Binding-site contacts:
Ligand atom OH contacts residue ALA136 of chain 1.A at 3.2 Å (h-bond).
Ligand atom CZ contacts residue GLY158 of chain 1.A at 3.8 Å.
Ligand atom CD1 contacts residue PRO138 of chain 1.A at 3.5 Å (hydrophobic).
Ligand atom N contacts residue GOL1 of chain 1.O at 2.4 Å (h-bond).
Ligand atom CD1 contacts residue GLU137 of chain 1.A at 3.6 Å.
Ligand atom CB contacts residue GLU137 of chain 1.A at 3.9 Å.
Ligand atom CB contacts residue LEU1 of chain 1.J at 0.8 Å (hydrophobic).
Ligand atom CA contacts residue SER141 of chain 1.A at 2.4 Å.
Ligand atom CA contacts residue GOL1 of chain 1.O at 3.7 Å.
Ligand atom OXT contacts residue LEU1 of chain 1.J at 0.0 Å (h-bond).
Ligand atom C contacts residue HIS33 of chain 1.A at 3.7 Å.
Ligand atom OH contacts residue SER159 of chain 1.A at 3.3 Å.
Ligand atom CG contacts residue LEU1 of chain 1.J at 1.0 Å (hydrophobic).
Ligand atom OXT contacts residue SER141 of chain 1.A at 2.3 Å (h-bond).
Ligand atom OH contacts residue GLY160 of chain 1.A at 3.0 Å (h-bond).
Ligand atom OH contacts residue LEU1 of chain 1.J at 3.4 Å.
Ligand atom O contacts residue ASP140 of chain 1.A at 3.8 Å.
Ligand atom CD2 contacts residue GLY157 of chain 1.A at 3.8 Å.
Ligand atom O contacts residue PRO138 of chain 1.A at 3.7 Å.
Ligand atom CA contacts residue LEU1 of chain 1.J at 0.1 Å (hydrophobic).
Ligand atom CD2 contacts residue ALA136 of chain 1.A at 3.5 Å (hydrophobic).
Ligand atom CE1 contacts residue LEU1 of chain 1.J at 2.1 Å (hydrophobic).
Ligand atom CA contacts residue PRO138 of chain 1.A at 3.8 Å (hydrophobic).
Ligand atom OH contacts residue GLY158 of chain 1.A at 3.5 Å.
Ligand atom O contacts residue LEU1 of chain 1.J at 0.0 Å (h-bond).
Ligand atom O contacts residue SER141 of chain 1.A at 2.5 Å (h-bond).
Ligand atom C contacts residue SER141 of chain 1.A at 1.6 Å.
Ligand atom O contacts residue GLY139 of chain 1.A at 2.8 Å (h-bond).
Ligand atom CE2 contacts residue ALA136 of chain 1.A at 3.5 Å (hydrophobic).
Ligand atom CD1 contacts residue LEU1 of chain 1.J at 1.8 Å (hydrophobic).
Ligand atom CE2 contacts residue GLY158 of chain 1.A at 3.7 Å.
Ligand atom N contacts residue LEU1 of chain 1.J at 0.0 Å (h-bond).
Ligand atom C contacts residue LEU1 of chain 1.J at 0.0 Å (hydrophobic).
Ligand atom CZ contacts residue ALA136 of chain 1.A at 3.2 Å (hydrophobic).
Ligand atom OXT contacts residue HIS33 of chain 1.A at 2.7 Å (h-bond).
Ligand atom N contacts residue SER141 of chain 1.A at 3.0 Å (h-bond).
Ligand atom CZ contacts residue LEU1 of chain 1.J at 2.0 Å (hydrophobic).
Ligand atom CD2 contacts residue LEU1 of chain 1.J at 0.7 Å (hydrophobic).
Ligand atom CE2 contacts residue LEU1 of chain 1.J at 1.3 Å (hydrophobic).
Ligand atom CB contacts residue SER141 of chain 1.A at 2.5 Å.

This small molecule binds to this protein.
Small molecule (SMILES): N[C@@H](Cc1ccc(O)cc1)C(=O)O

Sequence of chain 1.A:
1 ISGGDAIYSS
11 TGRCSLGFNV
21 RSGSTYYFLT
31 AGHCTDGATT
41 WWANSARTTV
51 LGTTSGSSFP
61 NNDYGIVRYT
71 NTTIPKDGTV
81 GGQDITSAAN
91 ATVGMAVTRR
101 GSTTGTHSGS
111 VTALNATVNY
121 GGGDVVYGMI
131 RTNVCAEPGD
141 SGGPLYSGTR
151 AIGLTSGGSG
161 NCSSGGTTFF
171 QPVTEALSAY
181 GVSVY